A protein and the small-molecule ligand that binds it are described below.
Small molecule (SMILES): CC[C@H](C)[C@H](NC(=O)[C@H](C)NC(=O)[C@@H](NC(=O)[C@H](Cc1ccc(OP(=O)(O)O)cc1)NC(=O)[C@H](C)NC(=O)[C@@H]1CCCN1)[C@@H](C)O)C(=O)N[C@@H](Cc1cnc[nH]1)C(=O)N[C@H](C(=O)N[C@H](C(N)=O)C(C)C)[C@@H](C)CC

Sequence of chain 1.D:
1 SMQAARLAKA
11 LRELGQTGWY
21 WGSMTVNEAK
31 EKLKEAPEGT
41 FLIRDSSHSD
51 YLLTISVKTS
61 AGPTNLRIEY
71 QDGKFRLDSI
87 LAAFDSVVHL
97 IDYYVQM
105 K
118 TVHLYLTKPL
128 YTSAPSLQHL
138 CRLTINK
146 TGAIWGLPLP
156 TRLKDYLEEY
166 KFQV

Binding-site contacts:
Ligand atom CD2 contacts residue HIS120 of chain 1.D at 3.4 Å.
Ligand atom CA contacts residue VAL119 of chain 1.D at 3.5 Å (hydrophobic).
Ligand atom CB contacts residue TYR99 of chain 1.D at 3.7 Å (hydrophobic).
Ligand atom CA contacts residue HIS9 of chain 1.G at 3.5 Å.
Ligand atom CB contacts residue CO1 of chain 1.L at 2.8 Å.
Ligand atom NE2 contacts residue CO1 of chain 1.L at 2.9 Å.
Ligand atom ND1 contacts residue THR118 of chain 1.D at 3.3 Å (h-bond).
Ligand atom NT contacts residue PRO3 of chain 1.G at 3.7 Å.
Ligand atom O contacts residue MET103 of chain 1.D at 3.5 Å.
Ligand atom CB contacts residue VAL119 of chain 1.D at 3.5 Å (hydrophobic).
Ligand atom CA contacts residue MET103 of chain 1.D at 3.6 Å (hydrophobic).
Ligand atom CG2 contacts residue LEU121 of chain 1.D at 3.6 Å (hydrophobic).
Ligand atom O contacts residue ILE10 of chain 1.G at 3.5 Å.
Ligand atom O contacts residue THR6 of chain 1.G at 3.4 Å.
Ligand atom O contacts residue SER7 of chain 1.G at 2.9 Å (h-bond).
Ligand atom CA contacts residue VAL119 of chain 1.D at 3.5 Å (hydrophobic).
Ligand atom CG2 contacts residue ILE8 of chain 1.G at 3.6 Å (hydrophobic).
Ligand atom CD1 contacts residue ILE8 of chain 1.G at 3.6 Å (hydrophobic).
Ligand atom CE2 contacts residue CAS104 of chain 1.D at 3.4 Å.
Ligand atom CG1 contacts residue SER7 of chain 1.G at 3.5 Å.
Ligand atom O2P contacts residue HIS120 of chain 1.D at 3.6 Å.
Ligand atom CB contacts residue HIS9 of chain 1.G at 3.4 Å.
Ligand atom O contacts residue LEU121 of chain 1.D at 2.7 Å (h-bond).
Ligand atom O1P contacts residue HIS120 of chain 1.D at 3.4 Å.
Ligand atom O contacts residue ILE8 of chain 1.G at 3.4 Å.
Ligand atom O contacts residue HIS120 of chain 1.D at 3.2 Å.
Ligand atom N contacts residue VAL119 of chain 1.D at 2.7 Å (h-bond).
Ligand atom NE2 contacts residue HIS120 of chain 1.D at 3.2 Å (h-bond).
Ligand atom CD1 contacts residue ILE10 of chain 1.G at 3.5 Å (hydrophobic).
Ligand atom CB contacts residue MET103 of chain 1.D at 3.6 Å (hydrophobic).
Ligand atom CG2 contacts residue THR6 of chain 1.G at 3.4 Å.
Ligand atom CD2 contacts residue MET103 of chain 1.D at 3.5 Å (hydrophobic).
Ligand atom CD2 contacts residue CO1 of chain 1.L at 3.3 Å.
Ligand atom N contacts residue SER7 of chain 1.G at 3.1 Å (h-bond).
Ligand atom O contacts residue CAS104 of chain 1.D at 3.6 Å.
Ligand atom C contacts residue VAL119 of chain 1.D at 3.5 Å (hydrophobic).
Ligand atom CD1 contacts residue LEU121 of chain 1.D at 3.3 Å (hydrophobic).
Ligand atom N contacts residue HIS9 of chain 1.G at 2.8 Å (h-bond).
Ligand atom C contacts residue HIS9 of chain 1.G at 3.7 Å.
Ligand atom O contacts residue HIS9 of chain 1.G at 2.8 Å (h-bond).

Sequence of chain 1.G:
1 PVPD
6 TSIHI